The protein below binds the small molecule below.
Small molecule (SMILES): CC(=O)N[C@@H]1[C@@H](O)[C@H](O)[C@@H](CO)O[C@H]1O

Binding-site contacts:
Ligand atom C5 contacts residue ASN259 of chain 1.B at 3.6 Å.
Ligand atom O7 contacts residue GLU229 of chain 1.B at 4.2 Å.
Ligand atom C5 contacts residue THR270 of chain 1.B at 3.5 Å.
Ligand atom C1 contacts residue THR270 of chain 1.B at 3.3 Å.
Ligand atom C1 contacts residue SER255 of chain 1.B at 4.2 Å.
Ligand atom C6 contacts residue THR270 of chain 1.B at 3.8 Å.
Ligand atom O6 contacts residue GLY271 of chain 1.B at 3.1 Å (h-bond).
Ligand atom O6 contacts residue ASP256 of chain 1.B at 2.8 Å (salt-bridge).
Ligand atom C5 contacts residue ASP256 of chain 1.B at 4.2 Å.
Ligand atom O7 contacts residue ASN259 of chain 1.B at 3.7 Å.
Ligand atom O6 contacts residue THR270 of chain 1.B at 2.9 Å.
Ligand atom O5 contacts residue THR270 of chain 1.B at 2.9 Å.
Ligand atom C1 contacts residue ASN259 of chain 1.B at 1.4 Å.
Ligand atom C3 contacts residue ASN259 of chain 1.B at 3.7 Å.
Ligand atom C4 contacts residue ASN259 of chain 1.B at 4.2 Å.
Ligand atom C6 contacts residue GLY271 of chain 1.B at 4.5 Å.
Ligand atom O5 contacts residue ASP256 of chain 1.B at 3.8 Å.
Ligand atom O5 contacts residue SER255 of chain 1.B at 4.1 Å.
Ligand atom C8 contacts residue PRO230 of chain 1.B at 3.8 Å (hydrophobic).
Ligand atom O5 contacts residue ASN259 of chain 1.B at 2.4 Å (h-bond).
Ligand atom C8 contacts residue ASN259 of chain 1.B at 3.3 Å.
Ligand atom C7 contacts residue ASN259 of chain 1.B at 3.0 Å.
Ligand atom C2 contacts residue ASN259 of chain 1.B at 2.3 Å.
Ligand atom N2 contacts residue ASN259 of chain 1.B at 2.8 Å (h-bond).
Ligand atom C6 contacts residue ASP256 of chain 1.B at 3.4 Å.

Sequence of chain 1.B:
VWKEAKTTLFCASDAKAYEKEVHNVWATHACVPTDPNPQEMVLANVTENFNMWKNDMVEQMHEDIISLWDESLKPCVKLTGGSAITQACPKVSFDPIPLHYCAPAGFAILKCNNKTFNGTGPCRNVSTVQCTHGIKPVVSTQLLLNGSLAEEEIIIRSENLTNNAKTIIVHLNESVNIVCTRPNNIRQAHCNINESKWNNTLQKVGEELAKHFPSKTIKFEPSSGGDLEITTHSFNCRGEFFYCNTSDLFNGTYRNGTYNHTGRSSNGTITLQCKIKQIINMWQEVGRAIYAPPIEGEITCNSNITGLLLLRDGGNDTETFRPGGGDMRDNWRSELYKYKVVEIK